Sequence of chain 1.B:
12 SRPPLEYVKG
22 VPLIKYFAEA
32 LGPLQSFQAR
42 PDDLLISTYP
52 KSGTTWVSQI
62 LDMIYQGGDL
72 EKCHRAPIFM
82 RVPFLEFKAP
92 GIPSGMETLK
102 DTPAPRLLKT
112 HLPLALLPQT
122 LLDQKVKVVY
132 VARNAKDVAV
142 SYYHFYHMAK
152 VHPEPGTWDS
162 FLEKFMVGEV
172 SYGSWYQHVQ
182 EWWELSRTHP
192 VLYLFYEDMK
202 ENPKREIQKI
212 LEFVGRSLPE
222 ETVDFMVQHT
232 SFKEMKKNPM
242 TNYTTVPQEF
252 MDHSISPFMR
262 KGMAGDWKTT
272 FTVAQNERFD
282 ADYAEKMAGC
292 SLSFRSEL

Binding-site contacts:
Ligand atom N1 contacts residue TRP57 of chain 1.B at 3.2 Å.
Ligand atom O2P contacts residue LYS262 of chain 1.B at 3.0 Å (salt-bridge).
Ligand atom C2 contacts residue TYR197 of chain 1.B at 3.6 Å (hydrophobic).
Ligand atom O1P contacts residue ARG261 of chain 1.B at 3.3 Å (salt-bridge).
Ligand atom N6 contacts residue THR231 of chain 1.B at 2.6 Å (h-bond).
Ligand atom O2' contacts residue ARG261 of chain 1.B at 3.2 Å (salt-bridge).
Ligand atom O3' contacts residue ARG134 of chain 1.B at 3.2 Å (salt-bridge).
Ligand atom O4P contacts residue SER53 of chain 1.B at 3.1 Å (h-bond).
Ligand atom O4P contacts residue LYS52 of chain 1.B at 3.0 Å (salt-bridge).
Ligand atom O3P contacts residue ARG261 of chain 1.B at 3.2 Å (salt-bridge).
Ligand atom N3 contacts residue GLY263 of chain 1.B at 3.6 Å.
Ligand atom O5P contacts residue LYS52 of chain 1.B at 2.9 Å (salt-bridge).
Ligand atom O4P contacts residue THR55 of chain 1.B at 2.6 Å (h-bond).
Ligand atom O5P contacts residue PHE259 of chain 1.B at 3.4 Å.
Ligand atom N6 contacts residue MET236 of chain 1.B at 3.2 Å (h-bond).
Ligand atom O5' contacts residue GLY54 of chain 1.B at 3.3 Å (h-bond).
Ligand atom O1P contacts residue ARG134 of chain 1.B at 2.8 Å (salt-bridge).
Ligand atom C8 contacts residue MET260 of chain 1.B at 3.4 Å (hydrophobic).
Ligand atom N6 contacts residue SER232 of chain 1.B at 3.5 Å.
Ligand atom O4P contacts residue GLY54 of chain 1.B at 3.0 Å (h-bond).
Ligand atom C6 contacts residue TRP57 of chain 1.B at 3.4 Å (hydrophobic).
Ligand atom P1 contacts residue SER142 of chain 1.B at 3.3 Å.
Ligand atom O5' contacts residue LYS52 of chain 1.B at 3.4 Å.
Ligand atom N6 contacts residue PHE233 of chain 1.B at 3.6 Å.
Ligand atom C3' contacts residue SER142 of chain 1.B at 3.6 Å.
Ligand atom O6P contacts residue THR56 of chain 1.B at 2.8 Å (h-bond).
Ligand atom C2 contacts residue TRP57 of chain 1.B at 3.4 Å (hydrophobic).
Ligand atom O3' contacts residue SER142 of chain 1.B at 3.2 Å (h-bond).
Ligand atom O2' contacts residue PHE233 of chain 1.B at 3.6 Å.
Ligand atom O6P contacts residue THR55 of chain 1.B at 3.1 Å (h-bond).
Ligand atom O2' contacts residue PHE259 of chain 1.B at 3.7 Å.
Ligand atom N3 contacts residue TYR197 of chain 1.B at 2.9 Å (h-bond).
Ligand atom P2 contacts residue LYS52 of chain 1.B at 3.6 Å.
Ligand atom O3P contacts residue SER142 of chain 1.B at 2.5 Å (h-bond).
Ligand atom N7 contacts residue MET260 of chain 1.B at 3.6 Å (h-bond).
Ligand atom O2P contacts residue GLY263 of chain 1.B at 2.8 Å (h-bond).
Ligand atom N6 contacts residue TRP57 of chain 1.B at 3.2 Å.
Ligand atom P2 contacts residue THR55 of chain 1.B at 3.4 Å.
Ligand atom O1P contacts residue SER142 of chain 1.B at 3.6 Å (h-bond).
Ligand atom O2P contacts residue ARG261 of chain 1.B at 3.6 Å.

The protein below binds the small molecule below.
Small molecule (SMILES): Nc1ncnc2c1ncn2[C@@H]1O[C@H](COP(=O)(O)O)[C@@H](OP(=O)(O)O)[C@H]1O